This protein binds this small molecule.
Small molecule (SMILES): Nc1ncnc2c1ncn2[C@@H]1O[C@H](COP(=O)(O)OP(=O)(O)OP(O)(O)=S)[C@@H](O)[C@H]1O

Sequence of chain 3.C:
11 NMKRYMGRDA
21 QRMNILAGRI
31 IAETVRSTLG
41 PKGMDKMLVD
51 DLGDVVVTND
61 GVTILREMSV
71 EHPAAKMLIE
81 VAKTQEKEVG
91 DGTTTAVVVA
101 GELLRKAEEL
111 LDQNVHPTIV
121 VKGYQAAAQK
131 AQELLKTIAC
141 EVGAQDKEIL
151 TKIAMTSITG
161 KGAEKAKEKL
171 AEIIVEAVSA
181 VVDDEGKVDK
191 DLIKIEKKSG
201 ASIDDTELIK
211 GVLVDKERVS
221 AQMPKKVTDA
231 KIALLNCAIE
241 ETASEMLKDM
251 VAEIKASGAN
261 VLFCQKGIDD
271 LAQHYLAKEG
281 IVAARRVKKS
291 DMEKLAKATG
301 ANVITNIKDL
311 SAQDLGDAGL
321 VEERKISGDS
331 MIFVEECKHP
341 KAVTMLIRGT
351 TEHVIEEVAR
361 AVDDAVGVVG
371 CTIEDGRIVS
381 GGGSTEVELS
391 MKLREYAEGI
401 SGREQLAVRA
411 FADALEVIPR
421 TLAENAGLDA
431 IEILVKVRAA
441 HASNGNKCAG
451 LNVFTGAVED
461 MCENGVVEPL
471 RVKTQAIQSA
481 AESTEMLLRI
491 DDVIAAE

Binding-site contacts:
Ligand atom O2' contacts residue GLY382 of chain 3.C at 2.9 Å (h-bond).
Ligand atom S1G contacts residue THR94 of chain 3.C at 2.9 Å (h-bond).
Ligand atom C1' contacts residue GLY382 of chain 3.C at 3.9 Å.
Ligand atom O3G contacts residue ASP91 of chain 3.C at 3.2 Å (salt-bridge).
Ligand atom N1 contacts residue ASN452 of chain 3.C at 3.8 Å.
Ligand atom S1G contacts residue ASN59 of chain 3.C at 3.8 Å.
Ligand atom PG contacts residue THR93 of chain 3.C at 3.5 Å.
Ligand atom C2 contacts residue LEU451 of chain 3.C at 3.4 Å (hydrophobic).
Ligand atom O3B contacts residue THR94 of chain 3.C at 2.8 Å (h-bond).
Ligand atom S1G contacts residue ASP60 of chain 3.C at 3.2 Å.
Ligand atom C6 contacts residue PRO41 of chain 3.C at 3.5 Å (hydrophobic).
Ligand atom S1G contacts residue GLY61 of chain 3.C at 3.2 Å (h-bond).
Ligand atom O5' contacts residue GLY40 of chain 3.C at 3.3 Å (h-bond).
Ligand atom S1G contacts residue THR93 of chain 3.C at 3.9 Å.
Ligand atom O2' contacts residue GLY381 of chain 3.C at 3.4 Å.
Ligand atom C4 contacts residue PRO41 of chain 3.C at 3.6 Å (hydrophobic).
Ligand atom C2 contacts residue GLY382 of chain 3.C at 3.6 Å.
Ligand atom O2G contacts residue GLY92 of chain 3.C at 3.8 Å.
Ligand atom O3B contacts residue THR93 of chain 3.C at 3.6 Å (h-bond).
Ligand atom O1B contacts residue ASP91 of chain 3.C at 3.0 Å (salt-bridge).
Ligand atom O1A contacts residue GLY40 of chain 3.C at 3.0 Å (h-bond).
Ligand atom O1A contacts residue LEU39 of chain 3.C at 3.3 Å.
Ligand atom N7 contacts residue PRO41 of chain 3.C at 3.7 Å.
Ligand atom O2B contacts residue THR94 of chain 3.C at 3.3 Å.
Ligand atom PB contacts residue THR94 of chain 3.C at 3.7 Å.
Ligand atom O2' contacts residue GLU468 of chain 3.C at 3.1 Å (salt-bridge).
Ligand atom O2B contacts residue THR95 of chain 3.C at 3.0 Å.
Ligand atom O1A contacts residue THR38 of chain 3.C at 3.0 Å (h-bond).
Ligand atom O3A contacts residue THR94 of chain 3.C at 3.6 Å.
Ligand atom PG contacts residue THR94 of chain 3.C at 3.4 Å.
Ligand atom O2B contacts residue GLY92 of chain 3.C at 3.7 Å.
Ligand atom N3 contacts residue GLY382 of chain 3.C at 3.0 Å.
Ligand atom C5 contacts residue PRO41 of chain 3.C at 3.3 Å (hydrophobic).
Ligand atom N7 contacts residue THR159 of chain 3.C at 3.8 Å.
Ligand atom O2G contacts residue ASP60 of chain 3.C at 2.9 Å (salt-bridge).
Ligand atom PA contacts residue GLY40 of chain 3.C at 3.8 Å.
Ligand atom O2G contacts residue THR93 of chain 3.C at 2.6 Å (h-bond).
Ligand atom N6 contacts residue PHE454 of chain 3.C at 3.8 Å.
Ligand atom O1B contacts residue GLY92 of chain 3.C at 3.6 Å.
Ligand atom PG contacts residue ASP60 of chain 3.C at 3.5 Å.